A small-molecule ligand and the protein it binds are described below.
Small molecule (SMILES): OC[C@H]1O[C@H](O)[C@@H](O)[C@@H](O)[C@@H]1O

Binding-site contacts:
Ligand atom C1 contacts residue BMA2 of chain 1.C at 1.0 Å.
Ligand atom O2 contacts residue BMA2 of chain 1.C at 3.3 Å (h-bond).
Ligand atom O6 contacts residue ALA543 of chain 1.A at 3.5 Å (h-bond).
Ligand atom C6 contacts residue ALA543 of chain 1.A at 3.7 Å (hydrophobic).
Ligand atom C4 contacts residue BMA2 of chain 1.C at 3.3 Å.
Ligand atom O3 contacts residue BMA2 of chain 1.C at 4.1 Å.
Ligand atom O6 contacts residue GLU176 of chain 1.A at 4.1 Å.
Ligand atom C2 contacts residue BMA2 of chain 1.C at 2.1 Å.
Ligand atom C5 contacts residue BMA2 of chain 1.C at 2.6 Å.
Ligand atom C6 contacts residue GLN172 of chain 1.A at 4.1 Å.
Ligand atom O6 contacts residue GLY544 of chain 1.A at 4.4 Å.
Ligand atom O6 contacts residue BMA2 of chain 1.C at 4.5 Å.
Ligand atom O6 contacts residue GLN172 of chain 1.A at 3.8 Å.
Ligand atom C3 contacts residue BMA2 of chain 1.C at 2.8 Å.
Ligand atom C6 contacts residue BMA2 of chain 1.C at 4.0 Å.
Ligand atom C6 contacts residue GLY544 of chain 1.A at 4.2 Å.
Ligand atom O5 contacts residue BMA2 of chain 1.C at 1.9 Å (h-bond).
Ligand atom O5 contacts residue GLN172 of chain 1.A at 3.8 Å.
Ligand atom O4 contacts residue BMA2 of chain 1.C at 4.4 Å.

Sequence of chain 1.A:
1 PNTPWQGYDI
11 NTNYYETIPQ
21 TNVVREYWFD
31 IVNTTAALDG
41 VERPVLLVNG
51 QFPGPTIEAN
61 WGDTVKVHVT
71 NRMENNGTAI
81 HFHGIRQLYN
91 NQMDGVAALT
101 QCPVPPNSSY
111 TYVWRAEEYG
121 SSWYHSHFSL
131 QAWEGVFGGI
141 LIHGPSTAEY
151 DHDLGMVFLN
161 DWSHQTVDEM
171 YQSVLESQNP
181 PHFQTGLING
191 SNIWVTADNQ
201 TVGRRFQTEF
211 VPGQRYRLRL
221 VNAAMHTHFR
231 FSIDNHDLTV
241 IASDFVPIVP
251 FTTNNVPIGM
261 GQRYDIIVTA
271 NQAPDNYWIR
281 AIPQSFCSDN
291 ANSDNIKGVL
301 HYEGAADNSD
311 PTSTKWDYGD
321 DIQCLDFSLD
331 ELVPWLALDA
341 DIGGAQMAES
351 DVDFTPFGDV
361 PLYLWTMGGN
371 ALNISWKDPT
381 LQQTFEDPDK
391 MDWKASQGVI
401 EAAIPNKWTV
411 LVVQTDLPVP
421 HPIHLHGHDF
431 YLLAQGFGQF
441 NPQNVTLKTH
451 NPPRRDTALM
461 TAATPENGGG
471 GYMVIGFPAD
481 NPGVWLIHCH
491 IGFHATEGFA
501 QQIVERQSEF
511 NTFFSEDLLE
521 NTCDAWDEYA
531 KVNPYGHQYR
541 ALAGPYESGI